Binding-site contacts:
Ligand atom OD2 contacts residue PRO864 of chain 14.X at 3.6 Å.
Ligand atom CD1 contacts residue ARG33 of chain 14.V at 3.8 Å.
Ligand atom O contacts residue ASN43 of chain 14.V at 3.6 Å.
Ligand atom OG contacts residue PHE45 of chain 14.V at 3.3 Å (h-bond).
Ligand atom CB contacts residue GLU911 of chain 14.X at 3.6 Å.
Ligand atom N contacts residue SER871 of chain 14.X at 3.6 Å.
Ligand atom OD1 contacts residue GLY667 of chain 14.X at 3.3 Å (h-bond).
Ligand atom CD2 contacts residue ALA20 of chain 14.V at 3.8 Å (hydrophobic).
Ligand atom CG contacts residue GLU911 of chain 14.X at 3.5 Å.
Ligand atom N contacts residue ALA874 of chain 14.X at 3.8 Å.
Ligand atom O contacts residue ALA874 of chain 14.X at 3.7 Å.
Ligand atom CB contacts residue PHE913 of chain 14.X at 3.9 Å (hydrophobic).
Ligand atom OD1 contacts residue ARG666 of chain 14.X at 3.7 Å.
Ligand atom CB contacts residue GLY42 of chain 14.V at 3.7 Å.
Ligand atom OG contacts residue ARG46 of chain 14.V at 3.2 Å.
Ligand atom C contacts residue ASN634 of chain 14.X at 3.8 Å.
Ligand atom OD1 contacts residue ASN634 of chain 14.X at 3.2 Å (h-bond).
Ligand atom N contacts residue ARG666 of chain 14.X at 3.4 Å (salt-bridge).
Ligand atom CE1 contacts residue ARG46 of chain 14.V at 3.7 Å.
Ligand atom N contacts residue ARG46 of chain 14.V at 3.9 Å.
Ligand atom CD1 contacts residue SER21 of chain 14.V at 3.4 Å.
Ligand atom CD1 contacts residue ARG46 of chain 14.V at 3.9 Å.
Ligand atom N contacts residue GLY42 of chain 14.V at 3.5 Å (h-bond).
Ligand atom CG contacts residue ASN634 of chain 14.X at 3.9 Å.
Ligand atom OD2 contacts residue GLY667 of chain 14.X at 3.7 Å.
Ligand atom N contacts residue GLY873 of chain 14.X at 3.8 Å.
Ligand atom CG contacts residue GLY667 of chain 14.X at 3.7 Å.
Ligand atom OD2 contacts residue GLU911 of chain 14.X at 3.4 Å (salt-bridge).
Ligand atom ND2 contacts residue THR49 of chain 14.V at 3.9 Å.
Ligand atom O contacts residue ASN634 of chain 14.X at 3.0 Å (h-bond).
Ligand atom CG2 contacts residue TYR636 of chain 14.X at 3.8 Å (hydrophobic).
Ligand atom O contacts residue ARG46 of chain 14.V at 3.9 Å.
Ligand atom N contacts residue ARG666 of chain 14.X at 3.4 Å.
Ligand atom CB contacts residue ASN47 of chain 14.V at 3.7 Å.
Ligand atom CA contacts residue ARG666 of chain 14.X at 3.6 Å.
Ligand atom CD1 contacts residue ARG666 of chain 14.X at 3.9 Å.
Ligand atom C contacts residue ARG666 of chain 14.X at 3.7 Å.
Ligand atom CB contacts residue ALA874 of chain 14.X at 3.9 Å (hydrophobic).
Ligand atom CB contacts residue ARG666 of chain 14.X at 3.9 Å.
Ligand atom O contacts residue GLY42 of chain 14.V at 3.5 Å.

A small-molecule ligand and the protein it binds are described below.
Small molecule (SMILES): CC[C@H](C)[C@H](NC(=O)[C@@H](N)CC(=O)O)C(=O)N[C@@H](CC(N)=O)C(=O)N[C@@H](Cc1ccccc1)C(=O)N[C@@H](CO)C(=O)N[C@@H](CO)C(=O)N[C@H](C=O)CC(C)C

Sequence of chain 14.V:
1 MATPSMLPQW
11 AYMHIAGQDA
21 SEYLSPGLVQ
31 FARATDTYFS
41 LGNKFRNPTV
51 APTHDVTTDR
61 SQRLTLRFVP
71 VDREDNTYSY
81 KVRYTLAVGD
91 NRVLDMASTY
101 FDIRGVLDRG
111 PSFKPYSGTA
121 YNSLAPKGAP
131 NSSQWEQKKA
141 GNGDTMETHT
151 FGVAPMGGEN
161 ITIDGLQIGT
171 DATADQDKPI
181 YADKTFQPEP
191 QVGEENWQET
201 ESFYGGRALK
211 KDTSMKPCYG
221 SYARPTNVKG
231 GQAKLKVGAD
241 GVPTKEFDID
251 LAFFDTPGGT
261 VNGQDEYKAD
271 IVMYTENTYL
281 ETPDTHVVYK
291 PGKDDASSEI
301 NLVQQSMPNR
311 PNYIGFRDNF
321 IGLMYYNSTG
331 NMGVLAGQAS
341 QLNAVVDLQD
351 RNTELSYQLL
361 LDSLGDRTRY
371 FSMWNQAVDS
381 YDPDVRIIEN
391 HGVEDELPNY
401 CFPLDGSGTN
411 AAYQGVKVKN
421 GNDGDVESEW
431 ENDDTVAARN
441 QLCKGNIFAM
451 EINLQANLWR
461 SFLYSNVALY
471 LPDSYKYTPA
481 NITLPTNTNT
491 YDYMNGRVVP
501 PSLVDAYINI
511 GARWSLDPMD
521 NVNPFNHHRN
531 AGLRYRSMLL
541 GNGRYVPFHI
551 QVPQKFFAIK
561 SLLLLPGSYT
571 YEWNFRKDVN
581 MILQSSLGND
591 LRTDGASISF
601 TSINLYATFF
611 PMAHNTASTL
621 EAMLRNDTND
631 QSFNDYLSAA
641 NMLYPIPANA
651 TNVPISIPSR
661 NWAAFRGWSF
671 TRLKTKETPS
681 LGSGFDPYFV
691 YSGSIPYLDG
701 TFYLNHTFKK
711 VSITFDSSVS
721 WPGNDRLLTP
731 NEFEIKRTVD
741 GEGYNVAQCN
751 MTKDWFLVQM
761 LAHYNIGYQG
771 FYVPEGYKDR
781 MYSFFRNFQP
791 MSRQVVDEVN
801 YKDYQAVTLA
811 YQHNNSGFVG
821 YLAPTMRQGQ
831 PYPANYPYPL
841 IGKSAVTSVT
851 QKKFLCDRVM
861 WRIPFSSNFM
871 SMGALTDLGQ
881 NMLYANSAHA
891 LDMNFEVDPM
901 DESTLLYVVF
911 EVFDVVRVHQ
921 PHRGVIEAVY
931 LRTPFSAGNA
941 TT

Sequence of chain 14.X:
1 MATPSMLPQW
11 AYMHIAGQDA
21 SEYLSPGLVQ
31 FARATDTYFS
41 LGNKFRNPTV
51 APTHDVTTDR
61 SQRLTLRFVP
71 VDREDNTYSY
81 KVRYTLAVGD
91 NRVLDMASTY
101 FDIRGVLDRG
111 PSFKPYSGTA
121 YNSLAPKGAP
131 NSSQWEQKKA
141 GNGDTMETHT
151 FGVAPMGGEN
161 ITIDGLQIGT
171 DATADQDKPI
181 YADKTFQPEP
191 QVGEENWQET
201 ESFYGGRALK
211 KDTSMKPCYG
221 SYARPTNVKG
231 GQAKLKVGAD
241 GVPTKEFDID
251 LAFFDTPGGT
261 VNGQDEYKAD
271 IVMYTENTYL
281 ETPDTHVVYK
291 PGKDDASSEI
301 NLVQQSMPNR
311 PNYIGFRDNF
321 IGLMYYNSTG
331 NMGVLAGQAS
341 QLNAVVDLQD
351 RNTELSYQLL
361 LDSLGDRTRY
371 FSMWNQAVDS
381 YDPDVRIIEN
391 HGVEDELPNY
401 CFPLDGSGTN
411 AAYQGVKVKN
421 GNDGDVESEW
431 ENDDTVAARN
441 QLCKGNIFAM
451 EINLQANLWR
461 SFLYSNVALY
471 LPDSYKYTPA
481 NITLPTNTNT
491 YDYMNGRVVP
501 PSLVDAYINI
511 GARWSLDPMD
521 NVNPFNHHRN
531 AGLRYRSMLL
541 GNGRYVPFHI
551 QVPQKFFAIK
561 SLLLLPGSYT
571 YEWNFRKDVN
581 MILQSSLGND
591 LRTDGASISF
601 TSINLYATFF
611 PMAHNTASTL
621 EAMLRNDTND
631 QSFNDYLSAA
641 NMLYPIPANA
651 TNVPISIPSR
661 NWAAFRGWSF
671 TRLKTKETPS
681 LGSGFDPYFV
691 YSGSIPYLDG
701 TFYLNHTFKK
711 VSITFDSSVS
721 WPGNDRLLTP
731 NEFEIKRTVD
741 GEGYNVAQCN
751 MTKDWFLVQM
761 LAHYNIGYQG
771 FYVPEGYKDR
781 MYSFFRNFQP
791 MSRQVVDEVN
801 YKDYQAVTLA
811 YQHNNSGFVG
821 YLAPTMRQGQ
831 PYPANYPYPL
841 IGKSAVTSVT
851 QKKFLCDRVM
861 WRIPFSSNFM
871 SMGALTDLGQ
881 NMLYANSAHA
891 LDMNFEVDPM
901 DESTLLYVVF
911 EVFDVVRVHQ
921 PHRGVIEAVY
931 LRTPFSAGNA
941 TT